Sequence of chain 31.E:
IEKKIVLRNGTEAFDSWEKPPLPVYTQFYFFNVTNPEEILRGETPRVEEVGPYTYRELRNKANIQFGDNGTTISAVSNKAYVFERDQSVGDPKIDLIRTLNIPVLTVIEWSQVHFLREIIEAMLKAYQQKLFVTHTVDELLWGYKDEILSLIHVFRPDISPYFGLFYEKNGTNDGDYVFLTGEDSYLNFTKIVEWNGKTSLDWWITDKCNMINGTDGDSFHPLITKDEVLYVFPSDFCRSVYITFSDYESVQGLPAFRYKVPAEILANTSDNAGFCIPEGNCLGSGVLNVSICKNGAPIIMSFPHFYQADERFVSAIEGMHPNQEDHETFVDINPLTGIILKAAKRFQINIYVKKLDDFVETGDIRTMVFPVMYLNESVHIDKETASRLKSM

Binding-site contacts:
Ligand atom N2 contacts residue TYR93 of chain 31.E at 3.3 Å (h-bond).
Ligand atom C8 contacts residue TRP154 of chain 31.E at 3.6 Å (hydrophobic).
Ligand atom C8 contacts residue ASP150 of chain 31.E at 4.3 Å.
Ligand atom C7 contacts residue TRP154 of chain 31.E at 4.5 Å (hydrophobic).
Ligand atom O7 contacts residue VAL94 of chain 31.E at 3.5 Å.
Ligand atom C4 contacts residue ASN182 of chain 31.E at 4.3 Å.
Ligand atom C7 contacts residue TYR93 of chain 31.E at 4.3 Å (hydrophobic).
Ligand atom N2 contacts residue ASN182 of chain 31.E at 2.9 Å (h-bond).
Ligand atom C2 contacts residue ASN182 of chain 31.E at 2.5 Å.
Ligand atom C1 contacts residue TYR93 of chain 31.E at 3.8 Å (hydrophobic).
Ligand atom C2 contacts residue TYR93 of chain 31.E at 3.8 Å (hydrophobic).
Ligand atom O3 contacts residue VAL94 of chain 31.E at 4.5 Å.
Ligand atom O7 contacts residue ASN182 of chain 31.E at 2.9 Å (h-bond).
Ligand atom C7 contacts residue ASN182 of chain 31.E at 3.1 Å.
Ligand atom O5 contacts residue ASN182 of chain 31.E at 2.4 Å (h-bond).
Ligand atom C2 contacts residue VAL94 of chain 31.E at 4.3 Å (hydrophobic).
Ligand atom C3 contacts residue TYR93 of chain 31.E at 3.8 Å (hydrophobic).
Ligand atom O7 contacts residue LEU70 of chain 31.E at 3.7 Å.
Ligand atom C5 contacts residue ASN182 of chain 31.E at 3.6 Å.
Ligand atom C3 contacts residue VAL94 of chain 31.E at 4.4 Å (hydrophobic).
Ligand atom O4 contacts residue VAL94 of chain 31.E at 3.7 Å.
Ligand atom C8 contacts residue ASN182 of chain 31.E at 4.3 Å.
Ligand atom C8 contacts residue TYR93 of chain 31.E at 4.4 Å (hydrophobic).
Ligand atom C1 contacts residue ASN182 of chain 31.E at 1.4 Å.
Ligand atom C3 contacts residue ASN182 of chain 31.E at 3.8 Å.
Ligand atom O7 contacts residue TRP154 of chain 31.E at 4.5 Å.

This protein binds this small molecule.
Small molecule (SMILES): CC(=O)N[C@H]1[C@H](O[C@H]2[C@H](O)[C@@H](NC(C)=O)CO[C@@H]2CO)O[C@H](CO)[C@@H](O)[C@@H]1O